Binding-site contacts:
Ligand atom O7 contacts residue GLY162 of chain 1.B at 4.0 Å.
Ligand atom C5 contacts residue ASN164 of chain 1.B at 3.7 Å.
Ligand atom O7 contacts residue ASN164 of chain 1.B at 4.2 Å.
Ligand atom O5 contacts residue ASN164 of chain 1.B at 2.4 Å (h-bond).
Ligand atom O6 contacts residue PRO187 of chain 1.B at 4.3 Å.
Ligand atom C2 contacts residue GLY162 of chain 1.B at 4.3 Å.
Ligand atom C1 contacts residue GLY162 of chain 1.B at 4.2 Å.
Ligand atom C7 contacts residue ASN164 of chain 1.B at 4.0 Å.
Ligand atom C1 contacts residue ASN164 of chain 1.B at 1.4 Å.
Ligand atom O6 contacts residue ASN164 of chain 1.B at 4.4 Å.
Ligand atom C7 contacts residue GLY162 of chain 1.B at 4.0 Å.
Ligand atom N2 contacts residue GLY162 of chain 1.B at 3.3 Å (h-bond).
Ligand atom C2 contacts residue ASN164 of chain 1.B at 2.5 Å.
Ligand atom C3 contacts residue ASN164 of chain 1.B at 3.9 Å.
Ligand atom C4 contacts residue ASN164 of chain 1.B at 4.2 Å.
Ligand atom N2 contacts residue ASN164 of chain 1.B at 3.1 Å (h-bond).
Ligand atom O7 contacts residue ALA163 of chain 1.B at 4.3 Å.

Sequence of chain 1.B:
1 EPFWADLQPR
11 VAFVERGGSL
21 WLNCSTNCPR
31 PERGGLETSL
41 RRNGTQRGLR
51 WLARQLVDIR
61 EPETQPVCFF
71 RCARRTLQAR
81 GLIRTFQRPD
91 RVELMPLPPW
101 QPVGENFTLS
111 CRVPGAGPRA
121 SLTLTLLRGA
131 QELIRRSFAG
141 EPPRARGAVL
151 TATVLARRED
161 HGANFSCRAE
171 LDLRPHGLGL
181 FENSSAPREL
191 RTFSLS

The small molecule below binds the protein below.
Small molecule (SMILES): CC(=O)N[C@@H]1[C@@H](O)[C@H](O)[C@@H](CO)O[C@H]1O